Sequence of chain 2.A:
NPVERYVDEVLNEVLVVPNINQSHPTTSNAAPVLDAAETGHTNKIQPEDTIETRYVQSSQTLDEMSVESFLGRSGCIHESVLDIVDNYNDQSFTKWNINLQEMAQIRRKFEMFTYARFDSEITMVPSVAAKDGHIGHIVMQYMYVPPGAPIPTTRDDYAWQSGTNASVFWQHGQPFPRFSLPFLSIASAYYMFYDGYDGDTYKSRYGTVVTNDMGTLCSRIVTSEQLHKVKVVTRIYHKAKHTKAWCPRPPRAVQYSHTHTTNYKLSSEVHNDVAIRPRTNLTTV

Binding-site contacts:
Ligand atom C5 contacts residue LEU100 of chain 2.A at 4.0 Å (hydrophobic).
Ligand atom N3A contacts residue PHE179 of chain 2.A at 3.6 Å.
Ligand atom CM4 contacts residue TYR142 of chain 2.A at 3.9 Å (hydrophobic).
Ligand atom C4 contacts residue LEU100 of chain 2.A at 3.8 Å (hydrophobic).
Ligand atom CM2 contacts residue ILE122 of chain 2.A at 3.9 Å (hydrophobic).
Ligand atom N2 contacts residue LEU100 of chain 2.A at 3.8 Å.
Ligand atom C4 contacts residue MET214 of chain 2.A at 4.0 Å (hydrophobic).
Ligand atom CM2 contacts residue ILE77 of chain 2.A at 3.9 Å (hydrophobic).
Ligand atom N2A contacts residue TYR144 of chain 2.A at 4.0 Å.
Ligand atom C5B contacts residue TYR144 of chain 2.A at 3.7 Å (hydrophobic).
Ligand atom CM6 contacts residue TYR144 of chain 2.A at 3.7 Å (hydrophobic).
Ligand atom CM4 contacts residue TYR144 of chain 2.A at 3.8 Å (hydrophobic).
Ligand atom CM4 contacts residue ALA166 of chain 2.A at 3.2 Å (hydrophobic).
Ligand atom N5A contacts residue PHE179 of chain 2.A at 3.2 Å.
Ligand atom CM4 contacts residue VAL168 of chain 2.A at 3.9 Å (hydrophobic).
Ligand atom C5 contacts residue MET214 of chain 2.A at 3.7 Å (hydrophobic).
Ligand atom C6B contacts residue LEU181 of chain 2.A at 3.5 Å (hydrophobic).
Ligand atom CM6 contacts residue LEU184 of chain 2.A at 3.6 Å (hydrophobic).
Ligand atom C1B contacts residue LEU181 of chain 2.A at 3.9 Å (hydrophobic).
Ligand atom C1C contacts residue MET214 of chain 2.A at 3.4 Å (hydrophobic).
Ligand atom O1B contacts residue ILE98 of chain 2.A at 3.1 Å.
Ligand atom N1A contacts residue PHE179 of chain 2.A at 3.2 Å.
Ligand atom CM6 contacts residue LEU181 of chain 2.A at 3.8 Å (hydrophobic).
Ligand atom C3C contacts residue LEU181 of chain 2.A at 4.0 Å (hydrophobic).
Ligand atom N2 contacts residue MET214 of chain 2.A at 3.7 Å.
Ligand atom C3 contacts residue LEU100 of chain 2.A at 3.7 Å (hydrophobic).
Ligand atom C4A contacts residue TYR144 of chain 2.A at 3.5 Å (hydrophobic).
Ligand atom C1B contacts residue ILE98 of chain 2.A at 3.6 Å (hydrophobic).
Ligand atom N1A contacts residue LEU217 of chain 2.A at 3.4 Å.
Ligand atom O1 contacts residue LEU100 of chain 2.A at 3.8 Å.
Ligand atom C4A contacts residue PHE179 of chain 2.A at 3.5 Å (hydrophobic).
Ligand atom N1A contacts residue MET124 of chain 2.A at 3.9 Å.
Ligand atom N3A contacts residue TYR144 of chain 2.A at 3.2 Å.
Ligand atom N2A contacts residue PHE179 of chain 2.A at 3.3 Å.
Ligand atom O1 contacts residue MET214 of chain 2.A at 3.2 Å.
Ligand atom N5A contacts residue LEU217 of chain 2.A at 3.7 Å.
Ligand atom C6B contacts residue ILE98 of chain 2.A at 3.8 Å (hydrophobic).
Ligand atom CM3 contacts residue TYR190 of chain 2.A at 3.8 Å (hydrophobic).
Ligand atom C5B contacts residue LEU181 of chain 2.A at 3.6 Å (hydrophobic).
Ligand atom C4 contacts residue TYR190 of chain 2.A at 3.8 Å (hydrophobic).

The protein below binds the small molecule below.
Small molecule (SMILES): Cc1cc(CCCOc2c(C)cc(-n3nnc(C)n3)cc2C)on1